Binding-site contacts:
Ligand atom O5 contacts residue ASN269 of chain 1.E at 2.4 Å (h-bond).
Ligand atom C5 contacts residue ASN269 of chain 1.E at 3.7 Å.
Ligand atom C1 contacts residue ASN269 of chain 1.E at 1.4 Å.
Ligand atom C3 contacts residue ASN269 of chain 1.E at 3.7 Å.
Ligand atom C7 contacts residue ASN269 of chain 1.E at 3.3 Å.
Ligand atom C8 contacts residue ASN269 of chain 1.E at 3.2 Å.
Ligand atom C8 contacts residue ASN267 of chain 1.E at 3.3 Å.
Ligand atom N2 contacts residue ASN269 of chain 1.E at 2.7 Å (h-bond).
Ligand atom C4 contacts residue ASN269 of chain 1.E at 4.2 Å.
Ligand atom C2 contacts residue ASN269 of chain 1.E at 2.5 Å.
Ligand atom O7 contacts residue ASN269 of chain 1.E at 4.4 Å.

This small molecule binds to this protein.
Small molecule (SMILES): CC(=O)N[C@@H]1[C@@H](O)[C@H](O)[C@@H](CO)O[C@H]1O

Sequence of chain 1.E:
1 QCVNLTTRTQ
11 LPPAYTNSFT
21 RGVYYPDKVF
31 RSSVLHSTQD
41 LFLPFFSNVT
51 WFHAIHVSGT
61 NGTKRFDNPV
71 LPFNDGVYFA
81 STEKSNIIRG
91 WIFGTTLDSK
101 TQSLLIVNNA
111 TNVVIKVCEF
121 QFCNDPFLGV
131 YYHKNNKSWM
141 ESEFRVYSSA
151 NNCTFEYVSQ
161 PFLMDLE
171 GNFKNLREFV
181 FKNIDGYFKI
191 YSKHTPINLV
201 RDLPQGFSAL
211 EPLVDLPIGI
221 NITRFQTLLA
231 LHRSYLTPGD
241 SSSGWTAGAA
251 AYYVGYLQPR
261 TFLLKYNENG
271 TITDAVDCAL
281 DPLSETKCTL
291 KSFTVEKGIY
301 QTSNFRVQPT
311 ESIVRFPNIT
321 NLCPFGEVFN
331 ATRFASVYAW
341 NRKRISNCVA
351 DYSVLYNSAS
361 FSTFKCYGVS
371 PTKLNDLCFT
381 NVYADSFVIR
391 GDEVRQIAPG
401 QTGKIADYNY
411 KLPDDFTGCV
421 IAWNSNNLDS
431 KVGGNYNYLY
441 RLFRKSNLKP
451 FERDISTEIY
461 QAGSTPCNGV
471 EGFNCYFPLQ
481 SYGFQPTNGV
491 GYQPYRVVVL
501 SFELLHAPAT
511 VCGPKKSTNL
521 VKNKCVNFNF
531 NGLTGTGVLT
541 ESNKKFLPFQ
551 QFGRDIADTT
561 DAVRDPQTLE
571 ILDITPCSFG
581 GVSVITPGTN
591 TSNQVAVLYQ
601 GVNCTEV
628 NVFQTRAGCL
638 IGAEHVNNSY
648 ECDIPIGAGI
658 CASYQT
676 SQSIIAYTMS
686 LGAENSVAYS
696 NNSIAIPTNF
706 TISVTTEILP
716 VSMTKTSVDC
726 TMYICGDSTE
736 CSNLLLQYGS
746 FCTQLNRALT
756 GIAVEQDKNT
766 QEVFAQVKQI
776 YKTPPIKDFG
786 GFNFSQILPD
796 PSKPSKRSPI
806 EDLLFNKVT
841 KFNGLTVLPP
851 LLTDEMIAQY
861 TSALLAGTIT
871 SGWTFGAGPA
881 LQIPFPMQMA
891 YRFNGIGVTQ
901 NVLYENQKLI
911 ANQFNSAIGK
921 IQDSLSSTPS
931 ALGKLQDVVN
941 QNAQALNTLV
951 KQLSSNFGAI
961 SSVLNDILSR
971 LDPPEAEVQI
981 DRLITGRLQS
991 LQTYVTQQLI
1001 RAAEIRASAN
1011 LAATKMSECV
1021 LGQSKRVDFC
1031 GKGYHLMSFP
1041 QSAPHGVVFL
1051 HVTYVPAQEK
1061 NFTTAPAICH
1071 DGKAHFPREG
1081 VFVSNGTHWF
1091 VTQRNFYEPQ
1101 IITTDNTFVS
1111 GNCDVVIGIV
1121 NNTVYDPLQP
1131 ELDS